Sequence of chain 1.A:
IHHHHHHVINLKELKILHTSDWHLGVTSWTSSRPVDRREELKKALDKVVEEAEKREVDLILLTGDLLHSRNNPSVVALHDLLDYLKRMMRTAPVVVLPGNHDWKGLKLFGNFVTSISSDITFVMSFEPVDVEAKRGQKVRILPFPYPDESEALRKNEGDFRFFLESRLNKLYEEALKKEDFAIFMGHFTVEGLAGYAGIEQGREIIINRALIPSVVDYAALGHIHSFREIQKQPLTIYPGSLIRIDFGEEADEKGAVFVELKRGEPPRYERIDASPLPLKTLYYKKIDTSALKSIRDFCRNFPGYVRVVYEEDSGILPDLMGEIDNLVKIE

A protein and the small-molecule ligand that binds it are described below.
Small molecule (SMILES): CC[C@@H](C)N1C(=O)/C(=C\c2ccc(O)cc2)SC1=S

Binding-site contacts:
Ligand atom CAG contacts residue TRP108 of chain 1.A at 4.4 Å (hydrophobic).
Ligand atom CAN contacts residue LEU111 of chain 1.A at 3.8 Å (hydrophobic).
Ligand atom CAM contacts residue PRO78 of chain 1.A at 3.9 Å (hydrophobic).
Ligand atom CAN contacts residue PRO78 of chain 1.A at 4.4 Å (hydrophobic).
Ligand atom CAF contacts residue LEU72 of chain 1.A at 3.7 Å (hydrophobic).
Ligand atom CAB contacts residue LEU90 of chain 1.A at 4.3 Å (hydrophobic).
Ligand atom CAP contacts residue LEU86 of chain 1.A at 3.9 Å (hydrophobic).
Ligand atom CAH contacts residue TRP108 of chain 1.A at 3.8 Å (hydrophobic).
Ligand atom CAF contacts residue LEU111 of chain 1.A at 3.7 Å (hydrophobic).
Ligand atom OAD contacts residue TRP108 of chain 1.A at 4.2 Å.
Ligand atom SAE contacts residue PHE127 of chain 1.A at 3.5 Å.
Ligand atom CAM contacts residue TRP108 of chain 1.A at 3.9 Å (hydrophobic).
Ligand atom CAQ contacts residue LEU72 of chain 1.A at 3.9 Å (hydrophobic).
Ligand atom CAK contacts residue PHE127 of chain 1.A at 3.5 Å (hydrophobic).
Ligand atom CAO contacts residue LEU86 of chain 1.A at 4.2 Å (hydrophobic).
Ligand atom CAO contacts residue LEU111 of chain 1.A at 3.4 Å (hydrophobic).
Ligand atom OAD contacts residue PRO78 of chain 1.A at 4.1 Å.
Ligand atom CAI contacts residue PRO78 of chain 1.A at 3.9 Å (hydrophobic).
Ligand atom CAJ contacts residue TRP108 of chain 1.A at 4.2 Å (hydrophobic).
Ligand atom SAL contacts residue LEU72 of chain 1.A at 4.2 Å.
Ligand atom SAL contacts residue LEU111 of chain 1.A at 3.8 Å.
Ligand atom CAI contacts residue ARG75 of chain 1.A at 4.0 Å.
Ligand atom NAS contacts residue LEU86 of chain 1.A at 3.8 Å.
Ligand atom CAA contacts residue LEU111 of chain 1.A at 3.6 Å (hydrophobic).
Ligand atom CAH contacts residue PRO78 of chain 1.A at 4.3 Å (hydrophobic).
Ligand atom CAJ contacts residue LEU111 of chain 1.A at 3.6 Å (hydrophobic).
Ligand atom CAJ contacts residue LEU83 of chain 1.A at 4.0 Å (hydrophobic).
Ligand atom OAC contacts residue LEU83 of chain 1.A at 4.2 Å.
Ligand atom OAC contacts residue LEU111 of chain 1.A at 3.3 Å.
Ligand atom CAR contacts residue LEU86 of chain 1.A at 4.1 Å (hydrophobic).
Ligand atom CAB contacts residue LEU86 of chain 1.A at 3.8 Å (hydrophobic).
Ligand atom CAB contacts residue LEU87 of chain 1.A at 3.6 Å (hydrophobic).
Ligand atom SAE contacts residue LEU86 of chain 1.A at 4.3 Å.
Ligand atom SAE contacts residue VAL101 of chain 1.A at 4.0 Å.
Ligand atom CAG contacts residue PRO78 of chain 1.A at 3.5 Å (hydrophobic).
Ligand atom NAS contacts residue LEU111 of chain 1.A at 4.2 Å.
Ligand atom CAQ contacts residue LEU111 of chain 1.A at 3.5 Å (hydrophobic).
Ligand atom CAH contacts residue LEU83 of chain 1.A at 4.3 Å (hydrophobic).
Ligand atom CAR contacts residue PHE127 of chain 1.A at 4.1 Å (hydrophobic).
Ligand atom CAN contacts residue LEU72 of chain 1.A at 4.2 Å (hydrophobic).